A small-molecule ligand and the protein it binds are described below.
Small molecule (SMILES): CC(C)CCC[C@@H](C)[C@H]1CC[C@H]2[C@@H]3CC=C4C[C@@H](O)CC[C@]4(C)[C@H]3CC[C@]12C

Sequence of chain 1.A:
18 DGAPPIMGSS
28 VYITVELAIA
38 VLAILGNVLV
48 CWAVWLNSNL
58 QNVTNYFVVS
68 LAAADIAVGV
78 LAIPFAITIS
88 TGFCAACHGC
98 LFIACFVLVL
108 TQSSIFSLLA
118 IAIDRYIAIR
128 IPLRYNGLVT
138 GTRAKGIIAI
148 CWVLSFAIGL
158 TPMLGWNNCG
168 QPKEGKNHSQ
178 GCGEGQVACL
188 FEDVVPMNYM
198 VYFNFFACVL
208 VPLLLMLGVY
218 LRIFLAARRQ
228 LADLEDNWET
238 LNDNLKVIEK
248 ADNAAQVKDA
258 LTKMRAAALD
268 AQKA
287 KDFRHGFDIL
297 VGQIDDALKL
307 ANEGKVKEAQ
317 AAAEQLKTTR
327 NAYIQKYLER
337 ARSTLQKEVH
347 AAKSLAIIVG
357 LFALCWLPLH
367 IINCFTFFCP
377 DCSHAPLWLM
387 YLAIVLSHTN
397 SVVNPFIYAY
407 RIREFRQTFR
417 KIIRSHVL

Binding-site contacts:
Ligand atom C18 contacts residue PHE82 of chain 1.A at 4.0 Å (hydrophobic).
Ligand atom C16 contacts residue OLC1 of chain 1.H at 4.1 Å.
Ligand atom C20 contacts residue PHE82 of chain 1.A at 4.5 Å (hydrophobic).
Ligand atom C6 contacts residue GLY96 of chain 1.A at 3.6 Å.
Ligand atom C18 contacts residue PHE99 of chain 1.A at 4.2 Å (hydrophobic).
Ligand atom C15 contacts residue OLC1 of chain 1.H at 4.1 Å.
Ligand atom C26 contacts residue LEU78 of chain 1.A at 4.0 Å (hydrophobic).
Ligand atom C19 contacts residue CYS97 of chain 1.A at 4.5 Å (hydrophobic).
Ligand atom C4 contacts residue ALA92 of chain 1.A at 4.4 Å (hydrophobic).
Ligand atom O1 contacts residue GLN183 of chain 1.A at 4.5 Å.
Ligand atom C19 contacts residue ILE100 of chain 1.A at 3.4 Å (hydrophobic).
Ligand atom C3 contacts residue ALA92 of chain 1.A at 4.3 Å (hydrophobic).
Ligand atom C21 contacts residue PHE82 of chain 1.A at 4.2 Å (hydrophobic).
Ligand atom C7 contacts residue GLY96 of chain 1.A at 4.3 Å.
Ligand atom C19 contacts residue PHE90 of chain 1.A at 4.3 Å (hydrophobic).
Ligand atom C11 contacts residue ILE100 of chain 1.A at 4.2 Å (hydrophobic).
Ligand atom C4 contacts residue GLY96 of chain 1.A at 3.9 Å.
Ligand atom C19 contacts residue GLY96 of chain 1.A at 3.8 Å.
Ligand atom O1 contacts residue ALA92 of chain 1.A at 3.4 Å.
Ligand atom O1 contacts residue ALA93 of chain 1.A at 2.9 Å (h-bond).
Ligand atom C15 contacts residue PHE99 of chain 1.A at 4.5 Å (hydrophobic).
Ligand atom C3 contacts residue ALA93 of chain 1.A at 4.0 Å (hydrophobic).
Ligand atom C2 contacts residue PHE90 of chain 1.A at 4.1 Å (hydrophobic).
Ligand atom C4 contacts residue ALA93 of chain 1.A at 4.0 Å (hydrophobic).
Ligand atom C7 contacts residue OLC1 of chain 1.H at 3.9 Å.
Ligand atom C6 contacts residue OLC1 of chain 1.H at 4.0 Å.
Ligand atom C5 contacts residue GLY96 of chain 1.A at 3.8 Å.
Ligand atom C2 contacts residue ALA92 of chain 1.A at 4.1 Å (hydrophobic).
Ligand atom C18 contacts residue ILE100 of chain 1.A at 4.0 Å (hydrophobic).